Binding-site contacts:
Ligand atom C7 contacts residue ASN25 of chain 1.A at 3.3 Å.
Ligand atom O5 contacts residue ASN25 of chain 1.A at 2.4 Å (h-bond).
Ligand atom C4 contacts residue ASN25 of chain 1.A at 4.3 Å.
Ligand atom C3 contacts residue ASN25 of chain 1.A at 3.8 Å.
Ligand atom N2 contacts residue ASN25 of chain 1.A at 2.9 Å (h-bond).
Ligand atom C5 contacts residue ASN25 of chain 1.A at 3.7 Å.
Ligand atom C1 contacts residue THR17 of chain 1.A at 4.3 Å.
Ligand atom C1 contacts residue ASN25 of chain 1.A at 1.4 Å.
Ligand atom C2 contacts residue ASN25 of chain 1.A at 2.5 Å.
Ligand atom C8 contacts residue ASN25 of chain 1.A at 4.2 Å.
Ligand atom O7 contacts residue ASN25 of chain 1.A at 3.3 Å (h-bond).
Ligand atom O5 contacts residue THR17 of chain 1.A at 4.5 Å.

This protein binds this small molecule.
Small molecule (SMILES): CC(=O)N[C@@H]1[C@@H](O)[C@H](O)[C@@H](CO)O[C@H]1O

Sequence of chain 1.A:
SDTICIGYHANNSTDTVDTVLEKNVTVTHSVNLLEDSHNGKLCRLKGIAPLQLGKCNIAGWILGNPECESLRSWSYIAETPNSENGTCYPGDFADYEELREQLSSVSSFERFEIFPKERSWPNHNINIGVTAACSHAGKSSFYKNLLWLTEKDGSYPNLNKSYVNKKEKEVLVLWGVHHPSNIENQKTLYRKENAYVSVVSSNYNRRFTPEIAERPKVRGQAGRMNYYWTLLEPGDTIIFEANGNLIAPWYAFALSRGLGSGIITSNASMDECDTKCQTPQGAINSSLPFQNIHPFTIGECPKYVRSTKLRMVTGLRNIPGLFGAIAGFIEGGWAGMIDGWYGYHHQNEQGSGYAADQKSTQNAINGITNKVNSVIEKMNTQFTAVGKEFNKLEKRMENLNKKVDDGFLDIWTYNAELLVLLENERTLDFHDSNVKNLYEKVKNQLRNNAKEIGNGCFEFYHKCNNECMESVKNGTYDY